Sequence of chain 1.B:
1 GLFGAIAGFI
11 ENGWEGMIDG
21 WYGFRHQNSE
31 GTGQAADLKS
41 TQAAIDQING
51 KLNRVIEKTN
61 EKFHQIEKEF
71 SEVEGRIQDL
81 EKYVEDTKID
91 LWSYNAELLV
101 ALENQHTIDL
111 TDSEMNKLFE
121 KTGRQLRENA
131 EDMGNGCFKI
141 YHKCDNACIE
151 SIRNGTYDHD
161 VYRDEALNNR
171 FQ

Binding-site contacts:
Ligand atom O5 contacts residue ASN292 of chain 1.A at 4.0 Å.
Ligand atom C3 contacts residue ASN279 of chain 1.A at 3.8 Å.
Ligand atom C2 contacts residue ASN279 of chain 1.A at 2.5 Å.
Ligand atom C8 contacts residue VAL291 of chain 1.A at 4.2 Å (hydrophobic).
Ligand atom C8 contacts residue SER40 of chain 1.A at 4.5 Å.
Ligand atom C6 contacts residue ASN292 of chain 1.A at 4.2 Å.
Ligand atom O5 contacts residue ASN279 of chain 1.A at 2.4 Å (h-bond).
Ligand atom O7 contacts residue LYS293 of chain 1.A at 4.5 Å.
Ligand atom C7 contacts residue VAL291 of chain 1.A at 4.4 Å (hydrophobic).
Ligand atom C4 contacts residue ASN279 of chain 1.A at 4.3 Å.
Ligand atom C1 contacts residue ASN279 of chain 1.A at 1.4 Å.
Ligand atom C7 contacts residue GLU69 of chain 1.B at 4.3 Å.
Ligand atom C8 contacts residue GLU69 of chain 1.B at 3.3 Å.
Ligand atom N2 contacts residue VAL291 of chain 1.A at 3.8 Å.
Ligand atom C1 contacts residue VAL291 of chain 1.A at 3.7 Å (hydrophobic).
Ligand atom C1 contacts residue ASN292 of chain 1.A at 4.3 Å.
Ligand atom C8 contacts residue SER39 of chain 1.A at 3.3 Å.
Ligand atom N2 contacts residue ASN279 of chain 1.A at 3.0 Å (h-bond).
Ligand atom C5 contacts residue ASN292 of chain 1.A at 4.1 Å.
Ligand atom C3 contacts residue VAL291 of chain 1.A at 4.2 Å (hydrophobic).
Ligand atom C8 contacts residue ASN279 of chain 1.A at 4.4 Å.
Ligand atom C2 contacts residue VAL291 of chain 1.A at 4.0 Å (hydrophobic).
Ligand atom O7 contacts residue ASN279 of chain 1.A at 2.9 Å (h-bond).
Ligand atom C5 contacts residue ASN279 of chain 1.A at 3.6 Å.
Ligand atom C7 contacts residue ASN279 of chain 1.A at 3.2 Å.

This protein binds this small molecule.
Small molecule (SMILES): CC(=O)N[C@H]1[C@H](O[C@H]2[C@H](O)[C@@H](NC(C)=O)CO[C@@H]2CO)O[C@H](CO)[C@@H](O)[C@@H]1O

Sequence of chain 1.A:
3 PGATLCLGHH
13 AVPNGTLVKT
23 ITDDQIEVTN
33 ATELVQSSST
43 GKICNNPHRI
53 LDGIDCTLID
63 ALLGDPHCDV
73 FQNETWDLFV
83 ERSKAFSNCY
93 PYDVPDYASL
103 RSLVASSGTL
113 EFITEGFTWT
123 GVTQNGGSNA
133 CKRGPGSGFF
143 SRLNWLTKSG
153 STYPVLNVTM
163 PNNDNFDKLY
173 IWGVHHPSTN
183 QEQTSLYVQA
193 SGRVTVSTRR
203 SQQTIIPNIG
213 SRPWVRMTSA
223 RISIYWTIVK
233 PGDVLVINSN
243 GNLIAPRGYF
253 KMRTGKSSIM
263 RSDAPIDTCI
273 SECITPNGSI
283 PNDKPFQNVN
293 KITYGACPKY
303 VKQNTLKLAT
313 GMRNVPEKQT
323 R